Sequence of chain 1.A:
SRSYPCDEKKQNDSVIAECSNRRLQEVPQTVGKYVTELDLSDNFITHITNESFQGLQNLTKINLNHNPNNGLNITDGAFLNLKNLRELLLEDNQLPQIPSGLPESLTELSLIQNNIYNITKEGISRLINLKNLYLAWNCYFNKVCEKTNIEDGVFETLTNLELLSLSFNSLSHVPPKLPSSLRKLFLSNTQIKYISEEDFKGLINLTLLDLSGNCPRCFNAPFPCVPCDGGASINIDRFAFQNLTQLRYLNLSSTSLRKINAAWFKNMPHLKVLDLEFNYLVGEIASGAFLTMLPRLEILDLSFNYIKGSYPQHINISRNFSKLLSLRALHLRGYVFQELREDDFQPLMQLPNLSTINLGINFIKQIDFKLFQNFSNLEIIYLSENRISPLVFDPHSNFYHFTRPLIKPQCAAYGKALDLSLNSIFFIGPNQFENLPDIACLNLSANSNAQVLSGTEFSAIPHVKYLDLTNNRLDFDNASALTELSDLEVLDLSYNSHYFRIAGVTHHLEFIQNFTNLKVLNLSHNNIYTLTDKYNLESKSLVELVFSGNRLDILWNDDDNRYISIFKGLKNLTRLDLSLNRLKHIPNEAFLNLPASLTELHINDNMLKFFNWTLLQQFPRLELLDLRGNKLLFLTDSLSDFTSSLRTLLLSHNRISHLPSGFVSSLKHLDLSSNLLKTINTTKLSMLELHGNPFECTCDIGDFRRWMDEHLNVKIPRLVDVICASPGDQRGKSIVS

Binding-site contacts:
Ligand atom F23 contacts residue TYR322 of chain 1.B at 3.8 Å.
Ligand atom C3 contacts residue PHE469 of chain 1.A at 3.6 Å (hydrophobic).
Ligand atom C15 contacts residue PHE379 of chain 1.B at 3.8 Å (hydrophobic).
Ligand atom C2 contacts residue ALA492 of chain 1.A at 3.6 Å (hydrophobic).
Ligand atom C12 contacts residue GLY325 of chain 1.B at 3.7 Å.
Ligand atom F22 contacts residue TYR322 of chain 1.B at 3.0 Å.
Ligand atom C8 contacts residue GLY325 of chain 1.B at 3.5 Å.
Ligand atom C2 contacts residue PHE469 of chain 1.A at 3.6 Å (hydrophobic).
Ligand atom C9 contacts residue TYR322 of chain 1.B at 3.7 Å (hydrophobic).
Ligand atom C8 contacts residue SER326 of chain 1.B at 3.2 Å.
Ligand atom C14 contacts residue ALA492 of chain 1.A at 3.7 Å (hydrophobic).
Ligand atom F21 contacts residue PHE320 of chain 1.B at 3.6 Å.
Ligand atom N7 contacts residue PHE469 of chain 1.A at 3.7 Å.
Ligand atom N20 contacts residue SER490 of chain 1.A at 3.3 Å (h-bond).
Ligand atom N13 contacts residue LYS324 of chain 1.B at 3.4 Å.
Ligand atom C17 contacts residue PHE379 of chain 1.B at 3.7 Å (hydrophobic).
Ligand atom F21 contacts residue GLY350 of chain 1.B at 3.6 Å.
Ligand atom C9 contacts residue PHE469 of chain 1.A at 3.8 Å (hydrophobic).
Ligand atom C5 contacts residue PHE469 of chain 1.A at 3.7 Å (hydrophobic).
Ligand atom N7 contacts residue GLY325 of chain 1.B at 3.0 Å (h-bond).
Ligand atom F23 contacts residue PHE320 of chain 1.B at 3.5 Å.
Ligand atom F23 contacts residue TYR541 of chain 1.A at 3.7 Å.
Ligand atom F21 contacts residue ILE377 of chain 1.B at 3.2 Å.
Ligand atom C12 contacts residue LYS324 of chain 1.B at 3.7 Å.
Ligand atom C6 contacts residue TYR322 of chain 1.B at 3.7 Å (hydrophobic).
Ligand atom C14 contacts residue PHE468 of chain 1.A at 3.5 Å (hydrophobic).
Ligand atom N7 contacts residue LYS324 of chain 1.B at 3.8 Å.
Ligand atom C8 contacts residue TYR322 of chain 1.B at 3.7 Å (hydrophobic).
Ligand atom C5 contacts residue TYR322 of chain 1.B at 3.8 Å (hydrophobic).
Ligand atom F23 contacts residue PHE542 of chain 1.A at 3.0 Å.
Ligand atom F22 contacts residue GLY350 of chain 1.B at 3.5 Å.
Ligand atom C8 contacts residue ILE323 of chain 1.B at 3.3 Å (hydrophobic).
Ligand atom N13 contacts residue GLY325 of chain 1.B at 3.5 Å (h-bond).
Ligand atom C9 contacts residue SER326 of chain 1.B at 3.4 Å.
Ligand atom N20 contacts residue TYR541 of chain 1.A at 3.7 Å.
Ligand atom C9 contacts residue VAL352 of chain 1.B at 3.7 Å (hydrophobic).
Ligand atom C8 contacts residue PHE469 of chain 1.A at 3.6 Å (hydrophobic).
Ligand atom F22 contacts residue VAL352 of chain 1.B at 3.3 Å.
Ligand atom C6 contacts residue PHE469 of chain 1.A at 3.6 Å (hydrophobic).
Ligand atom C1 contacts residue ALA492 of chain 1.A at 3.6 Å (hydrophobic).

A small-molecule ligand and the protein it binds are described below.
Small molecule (SMILES): N#Cc1ccc(N2C[C@H](N)C[C@H](C(F)(F)F)C2)c2cccnc12

Sequence of chain 1.B:
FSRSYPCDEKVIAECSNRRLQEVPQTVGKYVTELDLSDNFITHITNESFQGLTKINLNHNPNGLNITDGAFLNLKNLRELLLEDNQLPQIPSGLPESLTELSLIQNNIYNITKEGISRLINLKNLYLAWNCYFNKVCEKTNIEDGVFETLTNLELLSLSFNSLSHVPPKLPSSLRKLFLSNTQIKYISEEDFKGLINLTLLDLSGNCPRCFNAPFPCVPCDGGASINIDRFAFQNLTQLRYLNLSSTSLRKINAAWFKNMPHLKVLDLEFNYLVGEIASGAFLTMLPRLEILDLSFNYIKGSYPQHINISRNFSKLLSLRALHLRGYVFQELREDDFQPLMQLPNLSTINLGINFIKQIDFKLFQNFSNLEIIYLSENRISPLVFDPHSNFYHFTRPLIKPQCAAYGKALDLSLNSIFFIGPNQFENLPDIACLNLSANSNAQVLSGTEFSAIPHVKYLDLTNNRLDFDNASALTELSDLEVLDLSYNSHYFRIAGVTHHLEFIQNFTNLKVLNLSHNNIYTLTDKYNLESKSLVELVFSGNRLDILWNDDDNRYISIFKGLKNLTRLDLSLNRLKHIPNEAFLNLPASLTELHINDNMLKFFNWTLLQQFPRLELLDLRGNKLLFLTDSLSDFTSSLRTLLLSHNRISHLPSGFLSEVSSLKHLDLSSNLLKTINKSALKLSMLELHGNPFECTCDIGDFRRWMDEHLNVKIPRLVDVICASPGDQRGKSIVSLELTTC